Sequence of chain 4.A:
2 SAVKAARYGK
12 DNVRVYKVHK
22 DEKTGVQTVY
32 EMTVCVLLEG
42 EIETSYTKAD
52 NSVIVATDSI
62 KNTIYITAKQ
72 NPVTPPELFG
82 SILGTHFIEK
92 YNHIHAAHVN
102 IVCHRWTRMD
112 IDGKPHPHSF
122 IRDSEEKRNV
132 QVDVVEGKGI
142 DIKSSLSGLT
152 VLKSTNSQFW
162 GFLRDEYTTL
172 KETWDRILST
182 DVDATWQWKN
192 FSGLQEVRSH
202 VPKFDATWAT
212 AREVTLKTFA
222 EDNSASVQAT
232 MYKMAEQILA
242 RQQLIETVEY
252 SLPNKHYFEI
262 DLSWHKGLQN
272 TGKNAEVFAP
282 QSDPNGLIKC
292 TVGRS

Binding-site contacts:
Ligand atom C2 contacts residue ASP284 of chain 4.A at 3.8 Å.
Ligand atom C5 contacts residue ARG15 of chain 3.A at 3.8 Å.
Ligand atom N2 contacts residue ARG123 of chain 3.A at 3.8 Å.
Ligand atom C3 contacts residue ASN13 of chain 3.A at 3.3 Å.
Ligand atom N1 contacts residue ARG15 of chain 3.A at 4.0 Å.
Ligand atom C3 contacts residue THR34 of chain 3.A at 4.4 Å.
Ligand atom C1 contacts residue ASP284 of chain 4.A at 4.1 Å.
Ligand atom C9 contacts residue ARG15 of chain 3.A at 3.5 Å.
Ligand atom C4 contacts residue ASN13 of chain 3.A at 4.2 Å.
Ligand atom C2 contacts residue ARG15 of chain 3.A at 3.8 Å.
Ligand atom C8 contacts residue HIS105 of chain 3.A at 3.7 Å.
Ligand atom N2 contacts residue ARG15 of chain 3.A at 3.4 Å (salt-bridge).
Ligand atom C8 contacts residue GLU32 of chain 3.A at 3.7 Å.
Ligand atom O2 contacts residue GLU32 of chain 3.A at 4.2 Å.
Ligand atom C7 contacts residue HIS105 of chain 3.A at 3.6 Å.
Ligand atom O2 contacts residue ARG15 of chain 3.A at 3.9 Å.
Ligand atom C2 contacts residue THR34 of chain 3.A at 4.1 Å.
Ligand atom C7 contacts residue GLU32 of chain 3.A at 4.4 Å.
Ligand atom O1 contacts residue THR34 of chain 3.A at 2.7 Å (h-bond).
Ligand atom C2 contacts residue ASN13 of chain 3.A at 3.8 Å.
Ligand atom O1 contacts residue ARG15 of chain 3.A at 4.0 Å.
Ligand atom C10 contacts residue ARG15 of chain 3.A at 3.6 Å.
Ligand atom C8 contacts residue ARG123 of chain 3.A at 4.4 Å.
Ligand atom N1 contacts residue THR34 of chain 3.A at 4.0 Å.
Ligand atom C7 contacts residue THR34 of chain 3.A at 4.0 Å.
Ligand atom C7 contacts residue ARG15 of chain 3.A at 3.5 Å.
Ligand atom C8 contacts residue ARG15 of chain 3.A at 3.4 Å.
Ligand atom O1 contacts residue HIS105 of chain 3.A at 4.2 Å.
Ligand atom O2 contacts residue ARG123 of chain 3.A at 2.8 Å (salt-bridge).
Ligand atom C6 contacts residue ARG15 of chain 3.A at 3.5 Å.
Ligand atom N2 contacts residue GLU32 of chain 3.A at 4.1 Å.

This protein binds this small molecule.
Small molecule (SMILES): CC(C)(C)/[N+]([O-])=C/c1cc[n+]([O-])cc1

Sequence of chain 3.A:
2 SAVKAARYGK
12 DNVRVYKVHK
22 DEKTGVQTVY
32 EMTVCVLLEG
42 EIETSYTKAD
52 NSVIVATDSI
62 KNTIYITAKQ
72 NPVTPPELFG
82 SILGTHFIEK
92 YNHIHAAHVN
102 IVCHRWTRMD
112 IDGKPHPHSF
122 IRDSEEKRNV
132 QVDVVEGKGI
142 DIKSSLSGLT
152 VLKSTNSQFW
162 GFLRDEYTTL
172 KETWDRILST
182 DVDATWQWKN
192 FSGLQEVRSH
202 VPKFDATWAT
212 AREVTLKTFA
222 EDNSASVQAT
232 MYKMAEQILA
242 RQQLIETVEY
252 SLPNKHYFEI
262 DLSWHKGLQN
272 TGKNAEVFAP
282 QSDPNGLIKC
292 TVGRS